Sequence of chain 2.B:
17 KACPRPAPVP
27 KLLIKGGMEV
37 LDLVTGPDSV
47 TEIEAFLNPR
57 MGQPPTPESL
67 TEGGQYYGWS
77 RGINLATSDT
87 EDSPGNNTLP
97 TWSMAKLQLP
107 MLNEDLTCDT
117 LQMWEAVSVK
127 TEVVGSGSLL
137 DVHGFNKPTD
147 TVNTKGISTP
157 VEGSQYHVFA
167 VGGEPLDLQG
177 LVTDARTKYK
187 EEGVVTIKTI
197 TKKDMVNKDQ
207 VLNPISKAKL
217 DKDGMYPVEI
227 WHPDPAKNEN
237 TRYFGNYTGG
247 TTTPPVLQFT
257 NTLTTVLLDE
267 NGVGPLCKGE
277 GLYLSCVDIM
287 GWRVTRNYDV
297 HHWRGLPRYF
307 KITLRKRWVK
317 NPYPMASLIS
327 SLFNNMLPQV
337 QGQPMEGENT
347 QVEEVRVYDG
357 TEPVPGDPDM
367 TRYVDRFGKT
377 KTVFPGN

This protein binds this small molecule.
Small molecule (SMILES): CC(=O)N[C@@H]1[C@@H](O[C@@H]2O[C@H](CO)[C@H](O)[C@H](O[C@]3(C(=O)O)C[C@H](O)[C@@H](NC(C)=O)[C@H]([C@H](O)[C@H](O)CO)O3)[C@H]2O)[C@H](O)[C@@H](CO[C@]2(C(=O)O)C[C@H](O)[C@@H](NC(C)=O)[C@H]([C@H](O)[C@H](O)CO)O2)O[C@H]1O

Sequence of chain 2.A:
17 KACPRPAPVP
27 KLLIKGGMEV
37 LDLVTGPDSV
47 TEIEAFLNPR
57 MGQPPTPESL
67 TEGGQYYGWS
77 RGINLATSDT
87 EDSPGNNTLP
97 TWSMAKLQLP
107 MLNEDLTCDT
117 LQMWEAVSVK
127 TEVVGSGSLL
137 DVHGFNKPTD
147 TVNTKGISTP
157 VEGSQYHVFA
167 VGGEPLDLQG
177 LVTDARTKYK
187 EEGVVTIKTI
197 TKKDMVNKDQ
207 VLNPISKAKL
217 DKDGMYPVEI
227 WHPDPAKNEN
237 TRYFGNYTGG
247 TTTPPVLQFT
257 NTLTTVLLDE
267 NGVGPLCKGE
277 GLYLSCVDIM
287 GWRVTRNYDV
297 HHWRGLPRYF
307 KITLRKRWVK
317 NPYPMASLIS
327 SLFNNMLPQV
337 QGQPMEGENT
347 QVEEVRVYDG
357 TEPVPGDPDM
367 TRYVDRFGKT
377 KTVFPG

Binding-site contacts:
Ligand atom C4 contacts residue ASN93 of chain 2.A at 4.2 Å.
Ligand atom C5 contacts residue TYR72 of chain 2.A at 3.9 Å (hydrophobic).
Ligand atom O3 contacts residue GLY78 of chain 2.A at 3.3 Å.
Ligand atom C11 contacts residue ASP85 of chain 2.B at 4.0 Å.
Ligand atom O1A contacts residue SER89 of chain 2.A at 3.1 Å (h-bond).
Ligand atom C4 contacts residue TYR72 of chain 2.A at 3.8 Å (hydrophobic).
Ligand atom O1A contacts residue HIS298 of chain 2.A at 3.9 Å.
Ligand atom C2 contacts residue GLY78 of chain 2.A at 3.9 Å.
Ligand atom C3 contacts residue VAL296 of chain 2.A at 3.7 Å (hydrophobic).
Ligand atom C6 contacts residue ASN93 of chain 2.A at 3.0 Å.
Ligand atom O8 contacts residue ARG77 of chain 2.A at 3.2 Å (salt-bridge).
Ligand atom C5 contacts residue ASN93 of chain 2.A at 3.6 Å.
Ligand atom C3 contacts residue HIS298 of chain 2.A at 3.6 Å.
Ligand atom C1 contacts residue LYS186 of chain 2.A at 3.9 Å.
Ligand atom O1A contacts residue ARG77 of chain 2.A at 3.2 Å (salt-bridge).
Ligand atom O1A contacts residue GLY78 of chain 2.A at 3.2 Å (h-bond).
Ligand atom O1A contacts residue TYR72 of chain 2.A at 3.5 Å.
Ligand atom O6 contacts residue ASN93 of chain 2.A at 3.0 Å (h-bond).
Ligand atom N5 contacts residue TYR72 of chain 2.A at 3.4 Å (h-bond).
Ligand atom O4 contacts residue VAL296 of chain 2.A at 3.9 Å.
Ligand atom O4 contacts residue ILE79 of chain 2.A at 4.0 Å.
Ligand atom O10 contacts residue THR291 of chain 2.A at 4.3 Å.
Ligand atom O1A contacts residue LYS186 of chain 2.A at 2.8 Å (salt-bridge).
Ligand atom C4 contacts residue HIS298 of chain 2.A at 3.2 Å.
Ligand atom C1 contacts residue TYR72 of chain 2.A at 4.1 Å (hydrophobic).
Ligand atom O4 contacts residue HIS298 of chain 2.A at 2.7 Å (h-bond).
Ligand atom C3 contacts residue GLY78 of chain 2.A at 3.6 Å.
Ligand atom C4 contacts residue GLY78 of chain 2.A at 3.4 Å.
Ligand atom O4 contacts residue ASN80 of chain 2.A at 4.3 Å.
Ligand atom O4 contacts residue THR291 of chain 2.A at 3.5 Å.
Ligand atom C6 contacts residue TYR72 of chain 2.A at 4.0 Å (hydrophobic).
Ligand atom C1 contacts residue GLY78 of chain 2.A at 3.7 Å.
Ligand atom C1 contacts residue ARG77 of chain 2.A at 3.6 Å.
Ligand atom C3 contacts residue GLY78 of chain 2.A at 4.0 Å.
Ligand atom O4 contacts residue GLY78 of chain 2.A at 3.1 Å.
Ligand atom O8 contacts residue TYR72 of chain 2.A at 4.3 Å.
Ligand atom O1B contacts residue ARG77 of chain 2.A at 2.9 Å (salt-bridge).
Ligand atom C1 contacts residue SER89 of chain 2.A at 3.5 Å.
Ligand atom O1B contacts residue TYR72 of chain 2.A at 4.1 Å.
Ligand atom O1B contacts residue SER89 of chain 2.A at 3.1 Å (h-bond).